Sequence of chain 1.B:
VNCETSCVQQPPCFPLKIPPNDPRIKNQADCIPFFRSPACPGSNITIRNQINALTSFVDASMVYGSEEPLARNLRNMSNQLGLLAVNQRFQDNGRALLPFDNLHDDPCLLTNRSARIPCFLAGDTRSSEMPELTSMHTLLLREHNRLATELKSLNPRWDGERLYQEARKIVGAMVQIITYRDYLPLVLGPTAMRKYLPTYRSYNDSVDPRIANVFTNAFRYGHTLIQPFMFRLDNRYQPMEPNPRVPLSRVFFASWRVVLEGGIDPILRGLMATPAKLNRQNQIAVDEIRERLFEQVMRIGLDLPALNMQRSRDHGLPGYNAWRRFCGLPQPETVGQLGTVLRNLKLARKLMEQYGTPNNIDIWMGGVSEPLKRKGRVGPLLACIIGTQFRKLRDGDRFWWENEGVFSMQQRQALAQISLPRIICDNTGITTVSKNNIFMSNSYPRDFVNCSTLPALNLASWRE

Binding-site contacts:
Ligand atom C2 contacts residue TRP257 of chain 1.B at 4.1 Å (hydrophobic).
Ligand atom C6 contacts residue LEU261 of chain 1.B at 4.2 Å (hydrophobic).
Ligand atom N2 contacts residue ASN113 of chain 1.B at 3.0 Å (h-bond).
Ligand atom O5 contacts residue TRP257 of chain 1.B at 3.3 Å.
Ligand atom C4 contacts residue ASN113 of chain 1.B at 4.3 Å.
Ligand atom O7 contacts residue ASN113 of chain 1.B at 3.4 Å (h-bond).
Ligand atom C1 contacts residue TRP257 of chain 1.B at 3.8 Å (hydrophobic).
Ligand atom O5 contacts residue ASN113 of chain 1.B at 2.3 Å (h-bond).
Ligand atom C5 contacts residue ASN113 of chain 1.B at 3.5 Å.
Ligand atom C1 contacts residue ASN113 of chain 1.B at 1.4 Å.
Ligand atom C1 contacts residue SER115 of chain 1.B at 4.4 Å.
Ligand atom C5 contacts residue SER115 of chain 1.B at 4.3 Å.
Ligand atom C7 contacts residue TRP257 of chain 1.B at 4.4 Å (hydrophobic).
Ligand atom O5 contacts residue ALA116 of chain 1.B at 4.5 Å.
Ligand atom C2 contacts residue ASN113 of chain 1.B at 2.7 Å.
Ligand atom C8 contacts residue ASN113 of chain 1.B at 4.4 Å.
Ligand atom C7 contacts residue ASN113 of chain 1.B at 3.3 Å.
Ligand atom O7 contacts residue TRP257 of chain 1.B at 3.5 Å.
Ligand atom C3 contacts residue ASN113 of chain 1.B at 3.9 Å.
Ligand atom O6 contacts residue LEU261 of chain 1.B at 4.2 Å.

A protein and the small-molecule ligand that binds it are described below.
Small molecule (SMILES): CC(=O)N[C@@H]1[C@@H](O)[C@H](O)[C@@H](CO)O[C@H]1O